The small molecule below binds the protein below.
Small molecule (SMILES): Nc1ncnc2c1ncn2[C@@H]1O[C@H](COP(=O)(O)OP(=O)(O)OP(O)(O)=S)[C@@H](O)[C@H]1O

Sequence of chain 1.C:
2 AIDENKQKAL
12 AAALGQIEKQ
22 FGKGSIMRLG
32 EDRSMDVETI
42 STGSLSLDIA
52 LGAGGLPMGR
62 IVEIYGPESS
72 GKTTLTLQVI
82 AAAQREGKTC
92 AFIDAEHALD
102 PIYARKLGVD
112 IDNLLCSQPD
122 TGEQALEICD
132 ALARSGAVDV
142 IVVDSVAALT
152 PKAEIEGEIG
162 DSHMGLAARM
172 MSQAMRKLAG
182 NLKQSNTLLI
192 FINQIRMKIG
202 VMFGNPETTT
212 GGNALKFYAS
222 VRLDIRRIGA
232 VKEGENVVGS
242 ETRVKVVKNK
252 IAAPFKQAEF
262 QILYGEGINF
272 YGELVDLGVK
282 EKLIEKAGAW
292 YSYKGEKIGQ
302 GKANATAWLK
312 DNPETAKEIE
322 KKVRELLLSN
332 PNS

Binding-site contacts:
Ligand atom O1B contacts residue MG1 of chain 1.P at 2.2 Å.
Ligand atom S1G contacts residue GLU69 of chain 1.C at 3.6 Å.
Ligand atom O3' contacts residue TYR265 of chain 1.C at 3.2 Å.
Ligand atom N7 contacts residue TYR104 of chain 1.C at 3.8 Å.
Ligand atom N1 contacts residue TYR104 of chain 1.C at 3.6 Å.
Ligand atom O3B contacts residue MG1 of chain 1.P at 3.6 Å.
Ligand atom O2' contacts residue ASN250 of chain 1.B at 2.9 Å (h-bond).
Ligand atom N6 contacts residue ASP101 of chain 1.C at 3.5 Å (salt-bridge).
Ligand atom S1G contacts residue LYS73 of chain 1.C at 3.6 Å.
Ligand atom O3A contacts residue SER70 of chain 1.C at 3.8 Å.
Ligand atom N3 contacts residue ALA253 of chain 1.B at 3.7 Å.
Ligand atom C2 contacts residue ALA254 of chain 1.B at 3.5 Å (hydrophobic).
Ligand atom C2 contacts residue ALA253 of chain 1.B at 3.4 Å (hydrophobic).
Ligand atom N7 contacts residue LYS251 of chain 1.B at 3.7 Å.
Ligand atom PB contacts residue MG1 of chain 1.P at 3.4 Å.
Ligand atom O2B contacts residue SER71 of chain 1.C at 3.2 Å (h-bond).
Ligand atom O2G contacts residue LYS251 of chain 1.B at 3.2 Å (salt-bridge).
Ligand atom N6 contacts residue LYS251 of chain 1.B at 3.4 Å (salt-bridge).
Ligand atom C5' contacts residue GLY72 of chain 1.C at 3.8 Å.
Ligand atom O2G contacts residue MG1 of chain 1.P at 2.2 Å.
Ligand atom O2B contacts residue LYS73 of chain 1.C at 2.9 Å (salt-bridge).
Ligand atom C6 contacts residue TYR104 of chain 1.C at 3.4 Å (hydrophobic).
Ligand atom O1A contacts residue GLY72 of chain 1.C at 3.5 Å.
Ligand atom N6 contacts residue TYR104 of chain 1.C at 3.4 Å.
Ligand atom O1A contacts residue THR75 of chain 1.C at 2.7 Å (h-bond).
Ligand atom O3G contacts residue LYS251 of chain 1.B at 2.8 Å (salt-bridge).
Ligand atom PG contacts residue LYS251 of chain 1.B at 3.6 Å.
Ligand atom O1B contacts residue THR74 of chain 1.C at 3.1 Å (h-bond).
Ligand atom PB contacts residue LYS73 of chain 1.C at 3.7 Å.
Ligand atom N1 contacts residue ALA253 of chain 1.B at 3.5 Å.
Ligand atom O2B contacts residue SER70 of chain 1.C at 3.7 Å.
Ligand atom O3G contacts residue LYS249 of chain 1.B at 3.2 Å (salt-bridge).
Ligand atom S1G contacts residue PHE218 of chain 1.B at 3.6 Å.
Ligand atom S1G contacts residue SER70 of chain 1.C at 3.5 Å (h-bond).
Ligand atom PG contacts residue MG1 of chain 1.P at 3.4 Å.
Ligand atom O1A contacts residue THR74 of chain 1.C at 3.7 Å.
Ligand atom O3B contacts residue SER70 of chain 1.C at 3.3 Å (h-bond).
Ligand atom O2B contacts residue GLY72 of chain 1.C at 3.2 Å (h-bond).
Ligand atom O2' contacts residue PRO255 of chain 1.B at 3.3 Å.
Ligand atom O3A contacts residue GLY72 of chain 1.C at 3.3 Å (h-bond).

Sequence of chain 1.B:
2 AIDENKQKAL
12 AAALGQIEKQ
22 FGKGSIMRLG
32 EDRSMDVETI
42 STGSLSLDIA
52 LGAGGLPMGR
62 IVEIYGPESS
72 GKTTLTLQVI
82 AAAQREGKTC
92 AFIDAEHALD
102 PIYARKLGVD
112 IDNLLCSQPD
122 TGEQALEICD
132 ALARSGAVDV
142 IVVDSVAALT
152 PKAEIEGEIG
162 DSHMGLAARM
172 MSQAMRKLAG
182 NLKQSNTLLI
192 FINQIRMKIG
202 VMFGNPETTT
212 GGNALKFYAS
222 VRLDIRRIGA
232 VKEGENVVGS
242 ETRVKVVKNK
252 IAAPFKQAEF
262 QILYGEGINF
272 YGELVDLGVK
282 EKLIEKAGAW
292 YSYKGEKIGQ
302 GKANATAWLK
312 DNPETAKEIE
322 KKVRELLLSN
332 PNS